Sequence of chain 7.A:
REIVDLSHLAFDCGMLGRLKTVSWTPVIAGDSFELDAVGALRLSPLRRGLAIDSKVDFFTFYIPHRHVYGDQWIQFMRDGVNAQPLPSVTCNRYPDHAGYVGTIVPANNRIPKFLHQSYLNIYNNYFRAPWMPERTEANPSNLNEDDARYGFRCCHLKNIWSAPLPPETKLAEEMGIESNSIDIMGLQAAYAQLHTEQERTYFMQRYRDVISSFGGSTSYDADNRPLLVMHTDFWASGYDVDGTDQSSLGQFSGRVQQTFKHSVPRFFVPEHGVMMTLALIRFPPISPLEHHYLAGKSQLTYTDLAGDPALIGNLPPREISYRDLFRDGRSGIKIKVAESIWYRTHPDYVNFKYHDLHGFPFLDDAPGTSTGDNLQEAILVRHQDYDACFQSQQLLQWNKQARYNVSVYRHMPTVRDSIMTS

Sequence of chain 6.C:
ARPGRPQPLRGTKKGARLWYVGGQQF

Binding-site contacts:
Ligand atom OP1 contacts residue ARG412 of chain 7.A at 3.8 Å.
Ligand atom C2' contacts residue VAL47 of chain 7.A at 4.3 Å (hydrophobic).
Ligand atom C3' contacts residue VAL47 of chain 7.A at 4.0 Å (hydrophobic).
Ligand atom OP2 contacts residue ARG18 of chain 6.C at 3.7 Å.
Ligand atom OP1 contacts residue LYS21 of chain 6.C at 3.9 Å.
Ligand atom C3' contacts residue ASN414 of chain 7.A at 4.5 Å.
Ligand atom C4' contacts residue ASN414 of chain 7.A at 3.0 Å.
Ligand atom C5' contacts residue ARG412 of chain 7.A at 3.0 Å.
Ligand atom O4' contacts residue ASN414 of chain 7.A at 2.9 Å (h-bond).
Ligand atom P contacts residue LYS21 of chain 6.C at 3.4 Å.
Ligand atom C4' contacts residue VAL47 of chain 7.A at 4.1 Å (hydrophobic).
Ligand atom P contacts residue ARG412 of chain 7.A at 2.7 Å.
Ligand atom O5' contacts residue ARG412 of chain 7.A at 3.1 Å (salt-bridge).
Ligand atom OP2 contacts residue LYS21 of chain 6.C at 2.7 Å (salt-bridge).
Ligand atom OP2 contacts residue ARG412 of chain 7.A at 1.4 Å (salt-bridge).
Ligand atom C4' contacts residue ARG412 of chain 7.A at 4.3 Å.
Ligand atom C5' contacts residue ASN414 of chain 7.A at 3.3 Å.
Ligand atom OP1 contacts residue ARG18 of chain 6.C at 4.0 Å.
Ligand atom C1' contacts residue ASN414 of chain 7.A at 4.1 Å.
Ligand atom O3' contacts residue VAL47 of chain 7.A at 3.1 Å.
Ligand atom O3' contacts residue ARG412 of chain 7.A at 4.3 Å.

A protein and the small-molecule ligand that binds it are described below.
Small molecule (SMILES): Nc1ccn([C@H]2C[C@H](O)[C@@H](COP(=O)(O)O)O2)c(=O)n1